This small molecule binds to this protein.
Small molecule (SMILES): CCNC(=O)c1c(OC)cc(-n2cnc3cc(-c4cnn(CCO)c4)ccc32)cc1OC

Binding-site contacts:
Ligand atom C12 contacts residue ALA99 of chain 1.A at 3.8 Å (hydrophobic).
Ligand atom N2 contacts residue TYR98 of chain 1.A at 3.4 Å.
Ligand atom C17 contacts residue LEU149 of chain 1.A at 3.7 Å (hydrophobic).
Ligand atom O2 contacts residue VAL34 of chain 1.A at 3.6 Å.
Ligand atom C10 contacts residue THR96 of chain 1.A at 3.2 Å.
Ligand atom C21 contacts residue ARG36 of chain 1.A at 3.7 Å.
Ligand atom C12 contacts residue ILE26 of chain 1.A at 3.5 Å (hydrophobic).
Ligand atom C contacts residue LYS28 of chain 1.A at 3.4 Å.
Ligand atom C22 contacts residue GLY102 of chain 1.A at 3.8 Å.
Ligand atom C17 contacts residue ILE26 of chain 1.A at 3.5 Å (hydrophobic).
Ligand atom C22 contacts residue ALA99 of chain 1.A at 3.7 Å (hydrophobic).
Ligand atom O contacts residue LYS49 of chain 1.A at 3.2 Å (salt-bridge).
Ligand atom C1 contacts residue ASP160 of chain 1.A at 3.5 Å.
Ligand atom C16 contacts residue ILE26 of chain 1.A at 3.6 Å (hydrophobic).
Ligand atom N2 contacts residue ALA99 of chain 1.A at 3.0 Å (h-bond).
Ligand atom C12 contacts residue TYR98 of chain 1.A at 3.7 Å (hydrophobic).
Ligand atom O contacts residue ASP160 of chain 1.A at 3.3 Å.
Ligand atom C contacts residue VAL34 of chain 1.A at 3.7 Å (hydrophobic).
Ligand atom O1 contacts residue ASP160 of chain 1.A at 3.5 Å.
Ligand atom C19 contacts residue ARG90 of chain 1.B at 3.7 Å.
Ligand atom O3 contacts residue SER100 of chain 1.A at 3.2 Å (h-bond).
Ligand atom C9 contacts residue VAL34 of chain 1.A at 3.6 Å (hydrophobic).
Ligand atom C13 contacts residue ILE26 of chain 1.A at 3.8 Å (hydrophobic).
Ligand atom N1 contacts residue LEU149 of chain 1.A at 3.5 Å.
Ligand atom N contacts residue VAL34 of chain 1.A at 3.4 Å.
Ligand atom C13 contacts residue ALA99 of chain 1.A at 3.1 Å (hydrophobic).
Ligand atom C22 contacts residue TYR98 of chain 1.A at 3.6 Å (hydrophobic).
Ligand atom C15 contacts residue ILE26 of chain 1.A at 3.6 Å (hydrophobic).
Ligand atom C contacts residue GLY29 of chain 1.A at 3.6 Å.
Ligand atom C6 contacts residue LEU149 of chain 1.A at 3.5 Å (hydrophobic).
Ligand atom O3 contacts residue TYR98 of chain 1.A at 3.1 Å (h-bond).
Ligand atom C1 contacts residue LYS49 of chain 1.A at 3.7 Å.
Ligand atom C13 contacts residue TYR98 of chain 1.A at 3.3 Å (hydrophobic).
Ligand atom N contacts residue ASP160 of chain 1.A at 3.8 Å.
Ligand atom C2 contacts residue ASP160 of chain 1.A at 3.6 Å.
Ligand atom C11 contacts residue GLU97 of chain 1.A at 3.6 Å.
Ligand atom C8 contacts residue VAL34 of chain 1.A at 3.6 Å (hydrophobic).
Ligand atom C21 contacts residue TYR98 of chain 1.A at 3.1 Å (hydrophobic).
Ligand atom C20 contacts residue SER100 of chain 1.A at 3.4 Å.
Ligand atom C11 contacts residue ALA47 of chain 1.A at 3.7 Å (hydrophobic).

Sequence of chain 1.A:
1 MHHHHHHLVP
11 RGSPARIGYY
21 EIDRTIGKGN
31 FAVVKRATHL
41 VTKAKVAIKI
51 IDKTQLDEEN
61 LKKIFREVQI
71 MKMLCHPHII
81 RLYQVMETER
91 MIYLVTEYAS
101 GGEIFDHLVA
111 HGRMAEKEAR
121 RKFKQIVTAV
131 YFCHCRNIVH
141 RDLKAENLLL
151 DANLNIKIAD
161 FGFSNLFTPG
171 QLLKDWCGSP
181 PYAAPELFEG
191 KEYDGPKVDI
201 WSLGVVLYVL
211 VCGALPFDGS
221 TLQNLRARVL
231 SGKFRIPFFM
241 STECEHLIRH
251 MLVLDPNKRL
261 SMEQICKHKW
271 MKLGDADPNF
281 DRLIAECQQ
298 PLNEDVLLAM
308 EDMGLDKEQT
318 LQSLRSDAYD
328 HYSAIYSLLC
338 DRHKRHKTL

Sequence of chain 1.B:
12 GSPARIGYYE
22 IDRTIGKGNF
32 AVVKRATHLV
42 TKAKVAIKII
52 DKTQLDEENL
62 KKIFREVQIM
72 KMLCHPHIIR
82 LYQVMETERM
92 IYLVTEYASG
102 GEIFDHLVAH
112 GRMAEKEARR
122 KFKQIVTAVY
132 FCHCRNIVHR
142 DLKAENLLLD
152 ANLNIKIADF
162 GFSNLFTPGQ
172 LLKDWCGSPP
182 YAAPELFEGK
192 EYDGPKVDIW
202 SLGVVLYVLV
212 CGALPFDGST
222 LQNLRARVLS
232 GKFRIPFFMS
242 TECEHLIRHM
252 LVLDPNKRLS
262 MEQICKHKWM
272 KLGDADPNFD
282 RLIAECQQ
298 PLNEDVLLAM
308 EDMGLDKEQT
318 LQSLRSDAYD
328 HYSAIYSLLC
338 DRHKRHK